Binding-site contacts:
Ligand atom F1 contacts residue SER125 of chain 1.B at 3.9 Å.
Ligand atom C20 contacts residue LEU91 of chain 1.B at 3.8 Å (hydrophobic).
Ligand atom C28 contacts residue PHE166 of chain 1.B at 3.4 Å (hydrophobic).
Ligand atom C14 contacts residue MET121 of chain 1.B at 3.5 Å (hydrophobic).
Ligand atom C24 contacts residue TRP177 of chain 1.B at 4.0 Å (hydrophobic).
Ligand atom C14 contacts residue VAL89 of chain 1.B at 3.5 Å (hydrophobic).
Ligand atom C26 contacts residue TYR184 of chain 1.B at 3.7 Å (hydrophobic).
Ligand atom N1 contacts residue MET121 of chain 1.B at 3.7 Å.
Ligand atom C25 contacts residue GLN163 of chain 1.B at 3.6 Å.
Ligand atom C27 contacts residue TRP177 of chain 1.B at 3.5 Å (hydrophobic).
Ligand atom C18 contacts residue VAL89 of chain 1.B at 3.2 Å (hydrophobic).
Ligand atom C15 contacts residue MET121 of chain 1.B at 3.2 Å (hydrophobic).
Ligand atom C26 contacts residue TRP177 of chain 1.B at 3.7 Å (hydrophobic).
Ligand atom C21 contacts residue TYR184 of chain 1.B at 3.8 Å (hydrophobic).
Ligand atom C18 contacts residue TYR103 of chain 1.B at 4.0 Å (hydrophobic).
Ligand atom C23 contacts residue TRP177 of chain 1.B at 3.8 Å (hydrophobic).
Ligand atom C19 contacts residue LEU91 of chain 1.B at 3.5 Å (hydrophobic).
Ligand atom C29 contacts residue PHE166 of chain 1.B at 3.6 Å (hydrophobic).
Ligand atom C28 contacts residue MET124 of chain 1.B at 3.8 Å (hydrophobic).
Ligand atom N3 contacts residue VAL89 of chain 1.B at 3.9 Å.
Ligand atom C25 contacts residue MET201 of chain 1.B at 3.8 Å (hydrophobic).
Ligand atom F1 contacts residue MET124 of chain 1.B at 3.8 Å.
Ligand atom O4 contacts residue MET124 of chain 1.B at 3.2 Å.
Ligand atom C17 contacts residue LEU117 of chain 1.B at 3.8 Å (hydrophobic).
Ligand atom C28 contacts residue TYR184 of chain 1.B at 3.5 Å (hydrophobic).
Ligand atom F1 contacts residue MET121 of chain 1.B at 3.9 Å.
Ligand atom C1 contacts residue VAL89 of chain 1.B at 3.7 Å (hydrophobic).
Ligand atom C16 contacts residue VAL89 of chain 1.B at 3.7 Å (hydrophobic).
Ligand atom C29 contacts residue TYR184 of chain 1.B at 3.8 Å (hydrophobic).
Ligand atom C29 contacts residue TRP177 of chain 1.B at 3.7 Å (hydrophobic).
Ligand atom C15 contacts residue LEU117 of chain 1.B at 3.8 Å (hydrophobic).
Ligand atom N3 contacts residue MET121 of chain 1.B at 3.8 Å.
Ligand atom C18 contacts residue LEU117 of chain 1.B at 3.6 Å (hydrophobic).
Ligand atom C15 contacts residue VAL89 of chain 1.B at 3.4 Å (hydrophobic).
Ligand atom C17 contacts residue VAL89 of chain 1.B at 3.3 Å (hydrophobic).
Ligand atom N1 contacts residue VAL89 of chain 1.B at 3.9 Å.
Ligand atom O4 contacts residue PHE166 of chain 1.B at 3.3 Å.
Ligand atom C19 contacts residue TYR103 of chain 1.B at 3.9 Å (hydrophobic).
Ligand atom C23 contacts residue GLN163 of chain 1.B at 3.6 Å.
Ligand atom C1 contacts residue MET121 of chain 1.B at 3.4 Å (hydrophobic).

The protein below binds the small molecule below.
Small molecule (SMILES): Cc1nc2cc(-c3ccccc3)nn2c(-c2cc(F)c3c(c2C)CCCO3)c1[C@H](OC(C)(C)C)C(=O)O

Sequence of chain 1.B:
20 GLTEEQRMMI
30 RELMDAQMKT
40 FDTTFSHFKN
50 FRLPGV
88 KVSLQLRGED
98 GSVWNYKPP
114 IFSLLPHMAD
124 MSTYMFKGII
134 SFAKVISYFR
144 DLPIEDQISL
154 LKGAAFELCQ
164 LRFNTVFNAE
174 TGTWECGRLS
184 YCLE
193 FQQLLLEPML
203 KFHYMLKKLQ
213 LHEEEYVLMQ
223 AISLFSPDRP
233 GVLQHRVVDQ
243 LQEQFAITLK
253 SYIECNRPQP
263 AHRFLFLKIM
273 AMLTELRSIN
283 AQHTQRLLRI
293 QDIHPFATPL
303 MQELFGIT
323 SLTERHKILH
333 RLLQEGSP